This protein binds this small molecule.
Small molecule (SMILES): CC(=O)N[C@H]1[C@H](O[C@H]2[C@H](O)[C@@H](NC(C)=O)CO[C@@H]2CO)O[C@H](CO)[C@@H](O)[C@@H]1O

Binding-site contacts:
Ligand atom C7 contacts residue ASP471 of chain 2.A at 4.0 Å.
Ligand atom N2 contacts residue ASN479 of chain 2.A at 2.9 Å (h-bond).
Ligand atom C1 contacts residue ASN479 of chain 2.A at 1.5 Å.
Ligand atom C8 contacts residue ILE473 of chain 2.A at 4.2 Å (hydrophobic).
Ligand atom C4 contacts residue ASN479 of chain 2.A at 4.3 Å.
Ligand atom O7 contacts residue ASN479 of chain 2.A at 3.5 Å (h-bond).
Ligand atom C3 contacts residue ASN479 of chain 2.A at 3.9 Å.
Ligand atom C8 contacts residue ASP471 of chain 2.A at 3.5 Å.
Ligand atom C8 contacts residue GLN477 of chain 2.A at 3.6 Å.
Ligand atom O7 contacts residue ASP471 of chain 2.A at 3.9 Å.
Ligand atom O5 contacts residue ASN479 of chain 2.A at 2.5 Å (h-bond).
Ligand atom C7 contacts residue ASN479 of chain 2.A at 3.4 Å.
Ligand atom C8 contacts residue ASN479 of chain 2.A at 4.4 Å.
Ligand atom O6 contacts residue THR379 of chain 2.A at 4.4 Å.
Ligand atom C5 contacts residue ASN479 of chain 2.A at 3.8 Å.
Ligand atom C8 contacts residue TRP472 of chain 2.A at 4.0 Å (hydrophobic).
Ligand atom C2 contacts residue ASN479 of chain 2.A at 2.5 Å.

Sequence of chain 2.A:
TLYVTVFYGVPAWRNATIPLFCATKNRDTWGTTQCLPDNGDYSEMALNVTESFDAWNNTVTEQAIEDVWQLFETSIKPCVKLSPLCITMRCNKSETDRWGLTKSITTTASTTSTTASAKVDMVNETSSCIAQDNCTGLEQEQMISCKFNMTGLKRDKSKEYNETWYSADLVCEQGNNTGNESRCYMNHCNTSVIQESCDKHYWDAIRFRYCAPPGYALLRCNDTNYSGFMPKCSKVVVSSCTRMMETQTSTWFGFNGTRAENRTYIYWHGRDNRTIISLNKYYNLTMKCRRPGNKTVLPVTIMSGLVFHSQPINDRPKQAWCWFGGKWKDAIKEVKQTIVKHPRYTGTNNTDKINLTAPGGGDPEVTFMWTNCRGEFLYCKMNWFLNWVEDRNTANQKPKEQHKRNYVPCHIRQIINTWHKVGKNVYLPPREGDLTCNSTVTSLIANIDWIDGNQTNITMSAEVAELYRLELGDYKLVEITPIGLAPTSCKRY